A protein and the small-molecule ligand that binds it are described below.
Small molecule (SMILES): C[Se]CC[C@H](NC(=O)[C@H](CCC(=O)O)NC(=O)[C@H](CC1=c2ccccc2=NC1)NC(=O)[C@H](CC(N)=O)NC(=O)[C@H](CC1=CN=C2C=CC=CC12)NC(=O)[C@H](CC(=O)O)NC(=O)[C@@H](N)CC(=O)O)C(=O)N[C@@H](CCC(=O)O)C(=O)N[C@@H](CC(=O)O)C(=O)O

Sequence of chain 1.E:
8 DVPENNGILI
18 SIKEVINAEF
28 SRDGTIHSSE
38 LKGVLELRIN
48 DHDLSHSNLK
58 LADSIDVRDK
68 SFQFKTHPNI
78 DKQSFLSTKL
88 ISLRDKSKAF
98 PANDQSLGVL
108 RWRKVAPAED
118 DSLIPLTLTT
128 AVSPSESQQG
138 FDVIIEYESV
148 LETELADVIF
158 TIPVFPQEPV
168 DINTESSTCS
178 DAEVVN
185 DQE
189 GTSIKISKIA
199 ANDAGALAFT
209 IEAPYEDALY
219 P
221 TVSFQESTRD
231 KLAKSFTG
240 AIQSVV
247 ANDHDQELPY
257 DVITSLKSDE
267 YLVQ

Binding-site contacts:
Ligand atom CG contacts residue LEU104 of chain 1.E at 3.6 Å (hydrophobic).
Ligand atom CD2 contacts residue ARG108 of chain 1.E at 3.2 Å.
Ligand atom O contacts residue ASN76 of chain 1.E at 2.9 Å (h-bond).
Ligand atom CG contacts residue ASN76 of chain 1.E at 3.6 Å.
Ligand atom CZ3 contacts residue GLY105 of chain 1.E at 3.6 Å.
Ligand atom CD1 contacts residue ARG108 of chain 1.E at 3.6 Å.
Ligand atom O contacts residue LYS95 of chain 1.E at 3.7 Å.
Ligand atom O contacts residue ALA96 of chain 1.E at 3.2 Å (h-bond).
Ligand atom CZ2 contacts residue HIS74 of chain 1.E at 3.5 Å.
Ligand atom NE1 contacts residue HIS74 of chain 1.E at 3.5 Å.
Ligand atom CZ3 contacts residue LEU107 of chain 1.E at 3.7 Å (hydrophobic).
Ligand atom C contacts residue GLY105 of chain 1.E at 3.7 Å.
Ligand atom CZ3 contacts residue ARG108 of chain 1.E at 3.7 Å.
Ligand atom NE1 contacts residue GLY105 of chain 1.E at 2.7 Å (h-bond).
Ligand atom OD2 contacts residue HIS53 of chain 1.E at 3.6 Å (h-bond).
Ligand atom CB contacts residue LEU104 of chain 1.E at 3.6 Å (hydrophobic).
Ligand atom CD2 contacts residue HIS74 of chain 1.E at 3.6 Å.
Ligand atom CZ3 contacts residue VAL106 of chain 1.E at 3.7 Å (hydrophobic).
Ligand atom CG contacts residue ARG108 of chain 1.E at 3.2 Å.
Ligand atom C contacts residue HIS74 of chain 1.E at 3.6 Å.
Ligand atom OD2 contacts residue ARG108 of chain 1.E at 3.1 Å (salt-bridge).
Ligand atom CE2 contacts residue GLY105 of chain 1.E at 3.5 Å.
Ligand atom CE3 contacts residue ARG108 of chain 1.E at 3.7 Å.
Ligand atom CG contacts residue GLU43 of chain 1.E at 3.6 Å.
Ligand atom N contacts residue ALA96 of chain 1.E at 3.0 Å (h-bond).
Ligand atom CD1 contacts residue HIS74 of chain 1.E at 3.6 Å.
Ligand atom CH2 contacts residue PHE97 of chain 1.E at 3.6 Å (hydrophobic).
Ligand atom O contacts residue HIS74 of chain 1.E at 2.8 Å (h-bond).
Ligand atom OD1 contacts residue GLU43 of chain 1.E at 2.5 Å (salt-bridge).
Ligand atom O contacts residue GLY105 of chain 1.E at 2.7 Å (h-bond).
Ligand atom CZ3 contacts residue ASN76 of chain 1.E at 3.7 Å.
Ligand atom O contacts residue SER103 of chain 1.E at 3.5 Å (h-bond).
Ligand atom CE2 contacts residue HIS74 of chain 1.E at 3.5 Å.
Ligand atom CB contacts residue ARG108 of chain 1.E at 3.6 Å.
Ligand atom CH2 contacts residue LEU107 of chain 1.E at 3.5 Å (hydrophobic).
Ligand atom CH2 contacts residue LEU90 of chain 1.E at 3.6 Å (hydrophobic).
Ligand atom OXT contacts residue LYS95 of chain 1.E at 3.6 Å (salt-bridge).
Ligand atom O contacts residue PRO98 of chain 1.E at 3.3 Å.
Ligand atom CD1 contacts residue GLY105 of chain 1.E at 3.7 Å.
Ligand atom CG contacts residue HIS74 of chain 1.E at 3.7 Å.